Sequence of chain 1.B:
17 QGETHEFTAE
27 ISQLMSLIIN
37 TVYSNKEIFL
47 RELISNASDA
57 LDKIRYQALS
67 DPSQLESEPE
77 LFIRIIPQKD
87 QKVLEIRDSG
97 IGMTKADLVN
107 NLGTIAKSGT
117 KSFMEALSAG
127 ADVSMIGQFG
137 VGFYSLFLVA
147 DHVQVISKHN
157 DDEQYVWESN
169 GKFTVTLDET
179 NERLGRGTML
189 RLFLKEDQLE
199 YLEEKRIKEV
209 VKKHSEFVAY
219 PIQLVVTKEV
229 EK

Binding-site contacts:
Ligand atom C12 contacts residue ASN52 of chain 1.B at 4.0 Å.
Ligand atom C5 contacts residue LEU188 of chain 1.B at 3.7 Å (hydrophobic).
Ligand atom O2 contacts residue ALA56 of chain 1.B at 4.1 Å.
Ligand atom C8 contacts residue MET99 of chain 1.B at 3.6 Å (hydrophobic).
Ligand atom C1 contacts residue ALA56 of chain 1.B at 4.0 Å (hydrophobic).
Ligand atom C18 contacts residue ASN107 of chain 1.B at 4.0 Å.
Ligand atom O2 contacts residue MET99 of chain 1.B at 3.9 Å.
Ligand atom C3 contacts residue ASP94 of chain 1.B at 3.4 Å.
Ligand atom C15 contacts residue LYS59 of chain 1.B at 3.9 Å.
Ligand atom C14 contacts residue ASN52 of chain 1.B at 3.6 Å.
Ligand atom O3 contacts residue THR186 of chain 1.B at 3.7 Å.
Ligand atom O2 contacts residue GLY98 of chain 1.B at 4.0 Å.
Ligand atom C5 contacts residue ASN52 of chain 1.B at 3.5 Å.
Ligand atom C7 contacts residue MET99 of chain 1.B at 4.0 Å (hydrophobic).
Ligand atom C18 contacts residue MET99 of chain 1.B at 3.8 Å (hydrophobic).
Ligand atom C16 contacts residue ALA56 of chain 1.B at 3.9 Å (hydrophobic).
Ligand atom O3 contacts residue ASP94 of chain 1.B at 2.5 Å (salt-bridge).
Ligand atom O4 contacts residue LEU49 of chain 1.B at 4.0 Å.
Ligand atom C3 contacts residue THR186 of chain 1.B at 3.9 Å.
Ligand atom C6 contacts residue ASN52 of chain 1.B at 3.8 Å.
Ligand atom C4 contacts residue ASN52 of chain 1.B at 3.9 Å.
Ligand atom C4 contacts residue ASP94 of chain 1.B at 3.4 Å.
Ligand atom C10 contacts residue ASN52 of chain 1.B at 4.0 Å.
Ligand atom O6 contacts residue ALA56 of chain 1.B at 3.7 Å.
Ligand atom O6 contacts residue ASP55 of chain 1.B at 3.6 Å.
Ligand atom O4 contacts residue LEU188 of chain 1.B at 3.3 Å.
Ligand atom CL1 contacts residue ASN52 of chain 1.B at 3.4 Å.
Ligand atom C13 contacts residue ASP55 of chain 1.B at 3.7 Å.
Ligand atom O2 contacts residue THR186 of chain 1.B at 3.1 Å (h-bond).
Ligand atom O3 contacts residue ALA56 of chain 1.B at 3.2 Å.
Ligand atom O5 contacts residue LEU108 of chain 1.B at 3.5 Å.
Ligand atom C1 contacts residue THR186 of chain 1.B at 3.9 Å.
Ligand atom C14 contacts residue ALA56 of chain 1.B at 3.8 Å (hydrophobic).
Ligand atom O3 contacts residue ASN52 of chain 1.B at 4.0 Å.
Ligand atom CL1 contacts residue PHE139 of chain 1.B at 3.2 Å.
Ligand atom C14 contacts residue ASP55 of chain 1.B at 3.5 Å.
Ligand atom O4 contacts residue ASN52 of chain 1.B at 3.6 Å.
Ligand atom C16 contacts residue LYS59 of chain 1.B at 4.0 Å.
Ligand atom O6 contacts residue LYS59 of chain 1.B at 3.1 Å.
Ligand atom C16 contacts residue ILE97 of chain 1.B at 3.8 Å (hydrophobic).

The protein below binds the small molecule below.
Small molecule (SMILES): C[C@@H]1C[C@H]2O[C@@H]2/C=C\C=C\C(=O)Cc2c(Cl)c(O)cc(O)c2C(=O)O1